Sequence of chain 50.A:
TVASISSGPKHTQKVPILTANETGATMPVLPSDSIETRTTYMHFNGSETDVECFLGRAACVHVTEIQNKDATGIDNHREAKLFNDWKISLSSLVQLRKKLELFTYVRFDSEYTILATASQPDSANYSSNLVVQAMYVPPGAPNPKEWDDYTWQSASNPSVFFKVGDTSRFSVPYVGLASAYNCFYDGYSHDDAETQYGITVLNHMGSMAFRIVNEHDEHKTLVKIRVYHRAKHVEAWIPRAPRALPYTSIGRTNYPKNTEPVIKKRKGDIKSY

The small molecule below binds the protein below.
Small molecule (SMILES): Cc1cc(CCCCCOc2ccc(C3=NCCO3)cc2)on1

Sequence of chain 50.C:
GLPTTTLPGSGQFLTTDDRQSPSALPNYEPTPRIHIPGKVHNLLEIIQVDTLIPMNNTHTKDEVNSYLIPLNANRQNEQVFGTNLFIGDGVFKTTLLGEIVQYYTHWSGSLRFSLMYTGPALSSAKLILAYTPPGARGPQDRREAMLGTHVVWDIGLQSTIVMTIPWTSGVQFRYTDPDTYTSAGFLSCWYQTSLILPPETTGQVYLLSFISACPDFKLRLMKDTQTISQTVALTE

Binding-site contacts:
Ligand atom C2B contacts residue VAL188 of chain 50.A at 3.5 Å (hydrophobic).
Ligand atom C5B contacts residue MET224 of chain 50.A at 3.8 Å (hydrophobic).
Ligand atom C5C contacts residue VAL191 of chain 50.A at 3.8 Å (hydrophobic).
Ligand atom C1B contacts residue VAL188 of chain 50.A at 3.8 Å (hydrophobic).
Ligand atom C3B contacts residue VAL188 of chain 50.A at 3.8 Å (hydrophobic).
Ligand atom C1C contacts residue LEU106 of chain 50.A at 3.8 Å (hydrophobic).
Ligand atom N3A contacts residue ALA24 of chain 50.C at 3.8 Å.
Ligand atom O1B contacts residue ILE104 of chain 50.A at 3.9 Å.
Ligand atom C4B contacts residue PHE186 of chain 50.A at 3.6 Å (hydrophobic).
Ligand atom C5B contacts residue PHE186 of chain 50.A at 3.9 Å (hydrophobic).
Ligand atom C5A contacts residue PHE186 of chain 50.A at 3.5 Å (hydrophobic).
Ligand atom N3A contacts residue TYR152 of chain 50.A at 3.5 Å.
Ligand atom C4 contacts residue TYR197 of chain 50.A at 3.8 Å (hydrophobic).
Ligand atom C2C contacts residue TYR197 of chain 50.A at 3.7 Å (hydrophobic).
Ligand atom C5 contacts residue LEU106 of chain 50.A at 3.8 Å (hydrophobic).
Ligand atom C3B contacts residue TYR152 of chain 50.A at 3.7 Å (hydrophobic).
Ligand atom C2A contacts residue PHE186 of chain 50.A at 3.3 Å (hydrophobic).
Ligand atom C4C contacts residue VAL191 of chain 50.A at 3.0 Å (hydrophobic).
Ligand atom O1B contacts residue TYR128 of chain 50.A at 3.4 Å (h-bond).
Ligand atom N3A contacts residue PHE186 of chain 50.A at 4.0 Å.
Ligand atom O1 contacts residue MET221 of chain 50.A at 3.9 Å.
Ligand atom C4A contacts residue PRO174 of chain 50.A at 3.1 Å (hydrophobic).
Ligand atom O1A contacts residue PHE186 of chain 50.A at 3.0 Å.
Ligand atom N3A contacts residue PRO174 of chain 50.A at 3.7 Å.
Ligand atom C4B contacts residue TYR152 of chain 50.A at 3.8 Å (hydrophobic).
Ligand atom C3C contacts residue TYR128 of chain 50.A at 3.4 Å (hydrophobic).
Ligand atom C1B contacts residue TYR128 of chain 50.A at 3.6 Å (hydrophobic).
Ligand atom C4C contacts residue VAL188 of chain 50.A at 3.7 Å (hydrophobic).
Ligand atom C5A contacts residue ALA150 of chain 50.A at 3.6 Å (hydrophobic).
Ligand atom N2 contacts residue LEU106 of chain 50.A at 3.8 Å.
Ligand atom C1C contacts residue TYR128 of chain 50.A at 3.7 Å (hydrophobic).
Ligand atom C5B contacts residue TYR128 of chain 50.A at 4.0 Å (hydrophobic).
Ligand atom C1B contacts residue ILE104 of chain 50.A at 4.0 Å (hydrophobic).
Ligand atom C6B contacts residue TYR128 of chain 50.A at 3.3 Å (hydrophobic).
Ligand atom C4 contacts residue LEU106 of chain 50.A at 3.9 Å (hydrophobic).
Ligand atom C5A contacts residue VAL176 of chain 50.A at 3.6 Å (hydrophobic).
Ligand atom C2A contacts residue TYR152 of chain 50.A at 3.6 Å (hydrophobic).
Ligand atom C2C contacts residue MET221 of chain 50.A at 4.0 Å (hydrophobic).
Ligand atom O1 contacts residue LEU106 of chain 50.A at 3.8 Å.
Ligand atom C6B contacts residue ILE104 of chain 50.A at 3.6 Å (hydrophobic).